Sequence of chain 1.E:
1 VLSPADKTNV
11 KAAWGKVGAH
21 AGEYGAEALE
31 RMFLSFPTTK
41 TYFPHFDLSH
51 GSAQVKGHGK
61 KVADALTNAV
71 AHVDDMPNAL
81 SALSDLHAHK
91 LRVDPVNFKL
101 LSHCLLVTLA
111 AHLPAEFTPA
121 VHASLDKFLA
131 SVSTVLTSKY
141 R

Binding-site contacts:
Ligand atom C4B contacts residue HIS87 of chain 1.E at 3.8 Å.
Ligand atom CMA contacts residue LYS61 of chain 1.E at 3.6 Å.
Ligand atom CBD contacts residue HIS58 of chain 1.E at 3.8 Å.
Ligand atom C1A contacts residue HIS58 of chain 1.E at 3.3 Å.
Ligand atom CMD contacts residue PHE43 of chain 1.E at 3.7 Å (hydrophobic).
Ligand atom O2D contacts residue HIS45 of chain 1.E at 3.6 Å (h-bond).
Ligand atom ND contacts residue LEU91 of chain 1.E at 3.6 Å.
Ligand atom CMA contacts residue LEU83 of chain 1.E at 3.7 Å (hydrophobic).
Ligand atom CAD contacts residue LEU91 of chain 1.E at 3.6 Å (hydrophobic).
Ligand atom C4D contacts residue LEU91 of chain 1.E at 3.4 Å (hydrophobic).
Ligand atom ND contacts residue HIS58 of chain 1.E at 3.4 Å (h-bond).
Ligand atom CBC contacts residue MET32 of chain 1.E at 3.8 Å (hydrophobic).
Ligand atom CMD contacts residue TYR42 of chain 1.E at 3.2 Å (hydrophobic).
Ligand atom C3B contacts residue LEU136 of chain 1.E at 3.8 Å (hydrophobic).
Ligand atom CHC contacts residue LEU101 of chain 1.E at 3.6 Å (hydrophobic).
Ligand atom CAC contacts residue VAL93 of chain 1.E at 3.6 Å (hydrophobic).
Ligand atom NB contacts residue HIS87 of chain 1.E at 3.5 Å.
Ligand atom CHC contacts residue PHE98 of chain 1.E at 3.6 Å (hydrophobic).
Ligand atom CBC contacts residue ASN97 of chain 1.E at 3.8 Å.
Ligand atom NA contacts residue HIS87 of chain 1.E at 3.8 Å.
Ligand atom CHA contacts residue LEU91 of chain 1.E at 3.6 Å (hydrophobic).
Ligand atom NI contacts residue HIS87 of chain 1.E at 3.5 Å.
Ligand atom NI contacts residue HIS58 of chain 1.E at 3.8 Å.
Ligand atom CMB contacts residue ALA65 of chain 1.E at 3.7 Å (hydrophobic).
Ligand atom C3D contacts residue LEU91 of chain 1.E at 3.6 Å (hydrophobic).
Ligand atom C4D contacts residue HIS58 of chain 1.E at 3.2 Å.
Ligand atom C2B contacts residue LEU136 of chain 1.E at 3.8 Å (hydrophobic).
Ligand atom CHA contacts residue HIS58 of chain 1.E at 3.1 Å.
Ligand atom C1D contacts residue PHE43 of chain 1.E at 3.8 Å (hydrophobic).
Ligand atom C3A contacts residue LEU83 of chain 1.E at 3.6 Å (hydrophobic).
Ligand atom C1D contacts residue HIS58 of chain 1.E at 3.8 Å.
Ligand atom C3D contacts residue HIS58 of chain 1.E at 3.7 Å.
Ligand atom C3C contacts residue VAL93 of chain 1.E at 3.7 Å (hydrophobic).
Ligand atom CHD contacts residue PHE43 of chain 1.E at 3.4 Å (hydrophobic).
Ligand atom O2A contacts residue LYS61 of chain 1.E at 3.2 Å (salt-bridge).
Ligand atom CBA contacts residue LEU86 of chain 1.E at 3.9 Å (hydrophobic).
Ligand atom CMC contacts residue ASN97 of chain 1.E at 3.4 Å.
Ligand atom NA contacts residue HIS58 of chain 1.E at 3.6 Å.
Ligand atom CMC contacts residue PHE98 of chain 1.E at 3.8 Å (hydrophobic).
Ligand atom C2D contacts residue PHE43 of chain 1.E at 3.8 Å (hydrophobic).

A protein and the small-molecule ligand that binds it are described below.
Small molecule (SMILES): C=CC1=C(C)C2=N3->[Ni]45<-N6=C(C=c7c(C)c(C=C)c(n74)=C2)C(C)=C(CCC(=O)O)C6=Cc2c(CCC(=O)O)c(C)c(n25)C=C13